Sequence of chain 17.A:
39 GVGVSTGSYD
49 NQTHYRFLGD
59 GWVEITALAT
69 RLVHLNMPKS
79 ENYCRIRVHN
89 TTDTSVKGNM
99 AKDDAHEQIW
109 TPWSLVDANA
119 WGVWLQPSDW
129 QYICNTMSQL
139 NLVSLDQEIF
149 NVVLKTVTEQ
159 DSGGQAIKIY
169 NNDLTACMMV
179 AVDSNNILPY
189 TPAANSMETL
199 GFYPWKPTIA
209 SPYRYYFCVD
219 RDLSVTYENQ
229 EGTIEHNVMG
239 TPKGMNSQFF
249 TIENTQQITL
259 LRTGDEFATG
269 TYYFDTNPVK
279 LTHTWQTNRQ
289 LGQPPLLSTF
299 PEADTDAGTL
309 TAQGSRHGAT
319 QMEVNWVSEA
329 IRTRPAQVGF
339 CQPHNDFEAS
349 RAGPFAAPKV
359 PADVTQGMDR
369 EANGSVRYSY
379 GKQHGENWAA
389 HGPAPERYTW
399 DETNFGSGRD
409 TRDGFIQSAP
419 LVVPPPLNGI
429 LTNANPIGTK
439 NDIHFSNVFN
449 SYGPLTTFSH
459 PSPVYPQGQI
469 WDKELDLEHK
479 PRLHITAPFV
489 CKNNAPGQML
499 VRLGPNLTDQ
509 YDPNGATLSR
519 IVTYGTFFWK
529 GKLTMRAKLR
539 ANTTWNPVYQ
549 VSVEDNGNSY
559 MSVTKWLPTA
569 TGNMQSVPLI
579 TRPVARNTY

The protein below binds the small molecule below.
Small molecule (SMILES): N=c1ccn([C@H]2C[C@H](O[P](=O)(O)OC[C@H]3O[C@@H](n4cnc5c(N)ncnc54)C[C@@H]3O[P](=O)(O)OC[C@H]3O[C@@H](n4cnc5c(N)ncnc54)C[C@@H]3O[P](=O)(O)OC[C@H]3O[C@@H](n4cnc5c(N)ncnc54)C[C@@H]3O)[C@@H](COP(=O)=O)O2)c(=O)[nH]1

Binding-site contacts:
Ligand atom O3' contacts residue PRO276 of chain 17.A at 3.4 Å.
Ligand atom O3' contacts residue GLN137 of chain 17.A at 2.1 Å (h-bond).
Ligand atom C4' contacts residue GLN137 of chain 17.A at 4.1 Å.
Ligand atom O3' contacts residue TRP60 of chain 17.A at 4.4 Å.
Ligand atom O5' contacts residue GLN137 of chain 17.A at 4.3 Å.
Ligand atom OP1 contacts residue ASN139 of chain 17.A at 3.1 Å (h-bond).
Ligand atom OP1 contacts residue ASN275 of chain 17.A at 4.5 Å.
Ligand atom C4 contacts residue TRP60 of chain 17.A at 3.5 Å (hydrophobic).
Ligand atom OP1 contacts residue GLN137 of chain 17.A at 4.4 Å.
Ligand atom N9 contacts residue TRP60 of chain 17.A at 3.8 Å.
Ligand atom C3' contacts residue PRO276 of chain 17.A at 3.2 Å (hydrophobic).
Ligand atom N6 contacts residue ASP58 of chain 17.A at 4.3 Å.
Ligand atom N6 contacts residue TRP60 of chain 17.A at 3.0 Å.
Ligand atom C2' contacts residue TRP60 of chain 17.A at 4.1 Å (hydrophobic).
Ligand atom OP2 contacts residue GLN137 of chain 17.A at 3.8 Å.
Ligand atom C4' contacts residue PRO276 of chain 17.A at 3.7 Å (hydrophobic).
Ligand atom P contacts residue PRO276 of chain 17.A at 3.8 Å.
Ligand atom C5' contacts residue PRO276 of chain 17.A at 3.7 Å (hydrophobic).
Ligand atom N1 contacts residue TRP60 of chain 17.A at 3.5 Å.
Ligand atom OP1 contacts residue PRO276 of chain 17.A at 3.1 Å.
Ligand atom N6 contacts residue GLY57 of chain 17.A at 3.7 Å.
Ligand atom OP2 contacts residue PRO276 of chain 17.A at 3.9 Å.
Ligand atom OP2 contacts residue TRP60 of chain 17.A at 4.4 Å.
Ligand atom C1' contacts residue GLN137 of chain 17.A at 4.0 Å.
Ligand atom C5 contacts residue TRP60 of chain 17.A at 3.8 Å (hydrophobic).
Ligand atom O5' contacts residue PRO276 of chain 17.A at 2.8 Å.
Ligand atom N3 contacts residue TRP60 of chain 17.A at 3.0 Å.
Ligand atom P contacts residue ASN139 of chain 17.A at 3.7 Å.
Ligand atom C2 contacts residue TRP60 of chain 17.A at 3.4 Å (hydrophobic).
Ligand atom N7 contacts residue TRP60 of chain 17.A at 3.9 Å.
Ligand atom C6 contacts residue TRP60 of chain 17.A at 3.4 Å (hydrophobic).
Ligand atom OP2 contacts residue ASN139 of chain 17.A at 3.3 Å (h-bond).
Ligand atom P contacts residue GLN137 of chain 17.A at 3.5 Å.
Ligand atom C8 contacts residue TRP60 of chain 17.A at 4.4 Å (hydrophobic).
Ligand atom C3' contacts residue GLN137 of chain 17.A at 2.6 Å.
Ligand atom O5' contacts residue TRP60 of chain 17.A at 3.8 Å.
Ligand atom C1' contacts residue TRP60 of chain 17.A at 3.5 Å (hydrophobic).
Ligand atom C2' contacts residue GLN137 of chain 17.A at 2.9 Å.
Ligand atom OP2 contacts residue ARG534 of chain 17.A at 3.6 Å.
Ligand atom O4' contacts residue TRP60 of chain 17.A at 4.2 Å.